Binding-site contacts:
Ligand atom F18 contacts residue PHE14 of chain 1.A at 3.4 Å.
Ligand atom N08 contacts residue GLU114 of chain 1.A at 3.0 Å (salt-bridge).
Ligand atom C03 contacts residue GLU10 of chain 1.A at 4.2 Å.
Ligand atom O02 contacts residue GLU10 of chain 1.A at 3.1 Å (salt-bridge).
Ligand atom C11 contacts residue ASP116 of chain 1.A at 4.1 Å.
Ligand atom C16 contacts residue PHE14 of chain 1.A at 3.5 Å (hydrophobic).
Ligand atom N08 contacts residue ASP116 of chain 1.A at 3.7 Å.
Ligand atom O12 contacts residue ASP116 of chain 1.A at 4.4 Å.
Ligand atom C04 contacts residue PHE119 of chain 1.A at 4.2 Å (hydrophobic).
Ligand atom C03 contacts residue LEU115 of chain 1.A at 4.2 Å (hydrophobic).
Ligand atom C06 contacts residue LEU115 of chain 1.A at 4.3 Å (hydrophobic).
Ligand atom C03 contacts residue PHE119 of chain 1.A at 3.4 Å (hydrophobic).
Ligand atom O07 contacts residue PHE119 of chain 1.A at 3.9 Å.
Ligand atom O07 contacts residue GLU114 of chain 1.A at 4.3 Å.
Ligand atom O02 contacts residue PHE119 of chain 1.A at 3.8 Å.
Ligand atom O07 contacts residue LEU115 of chain 1.A at 3.6 Å.
Ligand atom C13 contacts residue GLU114 of chain 1.A at 3.8 Å.
Ligand atom C17 contacts residue PHE14 of chain 1.A at 3.9 Å (hydrophobic).
Ligand atom C09 contacts residue GLU114 of chain 1.A at 4.0 Å.
Ligand atom N08 contacts residue LEU115 of chain 1.A at 4.2 Å.
Ligand atom C16 contacts residue LEU115 of chain 1.A at 4.4 Å (hydrophobic).
Ligand atom O07 contacts residue ASP116 of chain 1.A at 2.7 Å (salt-bridge).
Ligand atom C15 contacts residue GLU114 of chain 1.A at 3.6 Å.
Ligand atom C06 contacts residue GLU114 of chain 1.A at 4.0 Å.
Ligand atom C06 contacts residue ASP116 of chain 1.A at 3.5 Å.
Ligand atom C14 contacts residue GLU114 of chain 1.A at 4.2 Å.
Ligand atom C04 contacts residue GLU10 of chain 1.A at 4.3 Å.
Ligand atom C01 contacts residue GLU10 of chain 1.A at 3.5 Å.

Sequence of chain 1.A:
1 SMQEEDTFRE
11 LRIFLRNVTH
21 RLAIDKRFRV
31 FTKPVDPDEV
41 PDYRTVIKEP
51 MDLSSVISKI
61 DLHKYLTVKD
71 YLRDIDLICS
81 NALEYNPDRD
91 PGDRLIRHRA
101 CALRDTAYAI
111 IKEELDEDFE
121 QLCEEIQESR

The protein below binds the small molecule below.
Small molecule (SMILES): COCCN1C(=O)N[C@@](CCO)(Cc2ccc(F)cc2)C1=O